Sequence of chain 2.B:
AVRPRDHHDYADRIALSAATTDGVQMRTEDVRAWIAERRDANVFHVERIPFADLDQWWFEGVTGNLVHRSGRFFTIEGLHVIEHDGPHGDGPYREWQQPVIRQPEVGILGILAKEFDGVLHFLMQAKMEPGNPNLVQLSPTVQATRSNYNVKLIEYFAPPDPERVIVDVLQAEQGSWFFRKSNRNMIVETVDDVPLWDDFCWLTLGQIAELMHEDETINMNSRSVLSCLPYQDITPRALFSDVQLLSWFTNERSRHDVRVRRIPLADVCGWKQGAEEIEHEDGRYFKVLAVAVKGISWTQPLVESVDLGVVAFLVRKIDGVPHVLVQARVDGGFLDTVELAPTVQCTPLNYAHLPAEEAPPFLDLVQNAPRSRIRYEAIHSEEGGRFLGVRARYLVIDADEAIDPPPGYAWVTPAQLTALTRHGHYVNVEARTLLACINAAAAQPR

A small-molecule ligand and the protein it binds are described below.
Small molecule (SMILES): Cc1cn([C@H]2C[C@H](O)[C@@H](COP(=O)(O)OP(=O)(O)O[C@H]3O[C@H](C)[C@H](O)[C@H](O)[C@H]3O)O2)c(=O)[nH]c1=O

Binding-site contacts:
Ligand atom C4 contacts residue TRP320 of chain 2.B at 3.5 Å (hydrophobic).
Ligand atom C5 contacts residue PHE83 of chain 2.B at 3.7 Å (hydrophobic).
Ligand atom O2Q contacts residue ARG408 of chain 2.B at 3.2 Å (salt-bridge).
Ligand atom C5Q contacts residue THR155 of chain 2.B at 3.8 Å.
Ligand atom C5M contacts residue GLN322 of chain 2.B at 3.5 Å.
Ligand atom C4Q contacts residue ASN238 of chain 2.B at 3.6 Å.
Ligand atom N1 contacts residue PHE83 of chain 2.B at 3.5 Å.
Ligand atom O4 contacts residue GLN322 of chain 2.B at 3.6 Å.
Ligand atom O3Q contacts residue GLU405 of chain 2.B at 3.0 Å (salt-bridge).
Ligand atom N3 contacts residue PHE83 of chain 2.B at 3.6 Å.
Ligand atom C4 contacts residue PHE83 of chain 2.B at 3.6 Å (hydrophobic).
Ligand atom O1B contacts residue ALA154 of chain 2.B at 3.7 Å.
Ligand atom O3A contacts residue ASN158 of chain 2.B at 3.4 Å (h-bond).
Ligand atom C6Q contacts residue GLY117 of chain 2.B at 3.7 Å.
Ligand atom C2X contacts residue TRP320 of chain 2.B at 3.5 Å (hydrophobic).
Ligand atom C3Q contacts residue GLU405 of chain 2.B at 3.7 Å.
Ligand atom O4X contacts residue PHE83 of chain 2.B at 3.4 Å.
Ligand atom O2B contacts residue ASN158 of chain 2.B at 2.8 Å (h-bond).
Ligand atom C2 contacts residue TRP320 of chain 2.B at 3.5 Å (hydrophobic).
Ligand atom O1B contacts residue GLN153 of chain 2.B at 3.4 Å (h-bond).
Ligand atom C6Q contacts residue ILE118 of chain 2.B at 3.7 Å (hydrophobic).
Ligand atom O5Q contacts residue THR155 of chain 2.B at 2.9 Å (h-bond).
Ligand atom C6 contacts residue TRP320 of chain 2.B at 3.8 Å (hydrophobic).
Ligand atom C6Q contacts residue THR155 of chain 2.B at 3.6 Å.
Ligand atom O4Q contacts residue GLU405 of chain 2.B at 3.6 Å.
Ligand atom O1A contacts residue ARG408 of chain 2.B at 2.6 Å (salt-bridge).
Ligand atom C1Q contacts residue ARG408 of chain 2.B at 3.6 Å.
Ligand atom C6Q contacts residue ALA154 of chain 2.B at 3.6 Å (hydrophobic).
Ligand atom C6 contacts residue PHE83 of chain 2.B at 3.4 Å (hydrophobic).
Ligand atom O3Q contacts residue ASN238 of chain 2.B at 3.0 Å (h-bond).
Ligand atom C5X contacts residue TYR159 of chain 2.B at 3.5 Å (hydrophobic).
Ligand atom O4 contacts residue TRP67 of chain 2.B at 2.9 Å (h-bond).
Ligand atom O4Q contacts residue ASN200 of chain 2.B at 3.2 Å (h-bond).
Ligand atom O2 contacts residue TRP320 of chain 2.B at 3.6 Å.
Ligand atom C2 contacts residue PHE83 of chain 2.B at 3.5 Å (hydrophobic).
Ligand atom O4 contacts residue THR321 of chain 2.B at 3.3 Å (h-bond).
Ligand atom N3 contacts residue TRP320 of chain 2.B at 3.4 Å.
Ligand atom O2B contacts residue THR155 of chain 2.B at 3.0 Å (h-bond).
Ligand atom O1B contacts residue TYR159 of chain 2.B at 2.6 Å (h-bond).
Ligand atom C2Q contacts residue GLU405 of chain 2.B at 3.7 Å.